This protein binds this small molecule.
Small molecule (SMILES): CC(=O)N[C@H]1[C@H](O[C@H]2[C@H](O)[C@@H](NC(C)=O)CO[C@@H]2CO)O[C@H](CO)[C@@H](O[C@@H]2O[C@H](CO)[C@@H](O)[C@H](O)[C@@H]2O)[C@@H]1O

Binding-site contacts:
Ligand atom C1 contacts residue ASN237 of chain 48.E at 1.4 Å.
Ligand atom O5 contacts residue ASN237 of chain 48.E at 2.3 Å (h-bond).
Ligand atom C5 contacts residue ASN237 of chain 48.E at 3.6 Å.
Ligand atom C2 contacts residue ASN237 of chain 48.E at 2.6 Å.
Ligand atom C4 contacts residue ASN237 of chain 48.E at 4.3 Å.
Ligand atom N2 contacts residue ASN237 of chain 48.E at 3.1 Å (h-bond).
Ligand atom C7 contacts residue GLY216 of chain 48.E at 2.7 Å.
Ligand atom C8 contacts residue NAG1 of chain 48.I at 4.3 Å.
Ligand atom C1 contacts residue GLY216 of chain 48.E at 4.3 Å.
Ligand atom C8 contacts residue GLY216 of chain 48.E at 2.1 Å.
Ligand atom C2 contacts residue GLY216 of chain 48.E at 3.9 Å.
Ligand atom N2 contacts residue GLY216 of chain 48.E at 2.6 Å (h-bond).
Ligand atom O7 contacts residue ASN237 of chain 48.E at 3.8 Å.
Ligand atom O7 contacts residue GLY216 of chain 48.E at 3.9 Å.
Ligand atom O7 contacts residue NAG1 of chain 48.I at 3.7 Å.
Ligand atom C8 contacts residue LYS217 of chain 48.E at 3.9 Å.
Ligand atom C3 contacts residue ASN237 of chain 48.E at 3.9 Å.
Ligand atom C7 contacts residue ASN237 of chain 48.E at 3.7 Å.
Ligand atom C7 contacts residue NAG1 of chain 48.I at 4.4 Å.
Ligand atom N2 contacts residue ASN218 of chain 48.E at 4.4 Å.
Ligand atom O6 contacts residue ASN237 of chain 48.E at 4.4 Å.
Ligand atom O7 contacts residue ASN218 of chain 48.E at 3.5 Å (h-bond).
Ligand atom C7 contacts residue ASN218 of chain 48.E at 3.4 Å.
Ligand atom C8 contacts residue ASN218 of chain 48.E at 2.8 Å.

Sequence of chain 48.E:
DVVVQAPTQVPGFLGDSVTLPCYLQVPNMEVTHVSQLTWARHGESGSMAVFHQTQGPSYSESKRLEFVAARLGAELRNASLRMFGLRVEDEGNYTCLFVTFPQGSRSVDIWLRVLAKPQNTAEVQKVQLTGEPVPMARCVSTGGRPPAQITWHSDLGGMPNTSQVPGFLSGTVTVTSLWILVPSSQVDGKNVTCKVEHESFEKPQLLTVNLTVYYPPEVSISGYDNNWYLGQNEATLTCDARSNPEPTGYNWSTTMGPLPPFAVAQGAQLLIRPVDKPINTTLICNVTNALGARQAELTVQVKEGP